Binding-site contacts:
Ligand atom C02 contacts residue PHE150 of chain 1.A at 3.7 Å (hydrophobic).
Ligand atom F02 contacts residue VAL54 of chain 1.A at 3.4 Å.
Ligand atom C23 contacts residue CYS97 of chain 1.A at 3.4 Å (hydrophobic).
Ligand atom N04 contacts residue LEU96 of chain 1.A at 3.8 Å.
Ligand atom N04 contacts residue GLN95 of chain 1.A at 3.7 Å.
Ligand atom N03 contacts residue ALA34 of chain 1.A at 3.6 Å.
Ligand atom C15 contacts residue MET94 of chain 1.A at 3.6 Å (hydrophobic).
Ligand atom F contacts residue TYR68 of chain 1.A at 3.4 Å.
Ligand atom C10 contacts residue ASP161 of chain 1.A at 3.4 Å.
Ligand atom O contacts residue PHE162 of chain 1.A at 3.5 Å.
Ligand atom F02 contacts residue ALA58 of chain 1.A at 3.2 Å.
Ligand atom C18 contacts residue LEU57 of chain 1.A at 3.6 Å (hydrophobic).
Ligand atom C16 contacts residue TYR68 of chain 1.A at 3.8 Å (hydrophobic).
Ligand atom C22 contacts residue GLN95 of chain 1.A at 3.8 Å.
Ligand atom C22 contacts residue ALA34 of chain 1.A at 3.4 Å (hydrophobic).
Ligand atom C19 contacts residue LEU57 of chain 1.A at 3.7 Å (hydrophobic).
Ligand atom C13 contacts residue PHE162 of chain 1.A at 3.5 Å (hydrophobic).
Ligand atom C06 contacts residue ASP161 of chain 1.A at 3.6 Å.
Ligand atom C17 contacts residue LEU57 of chain 1.A at 3.6 Å (hydrophobic).
Ligand atom C08 contacts residue ASP161 of chain 1.A at 3.2 Å.
Ligand atom N01 contacts residue PHE150 of chain 1.A at 3.5 Å.
Ligand atom C09 contacts residue ASP161 of chain 1.A at 3.1 Å.
Ligand atom C23 contacts residue LEU96 of chain 1.A at 3.8 Å (hydrophobic).
Ligand atom N03 contacts residue GLN95 of chain 1.A at 2.8 Å (h-bond).
Ligand atom F contacts residue ILE92 of chain 1.A at 3.2 Å.
Ligand atom C17 contacts residue TYR68 of chain 1.A at 3.6 Å (hydrophobic).
Ligand atom N02 contacts residue ASP161 of chain 1.A at 3.3 Å (salt-bridge).
Ligand atom C01 contacts residue PHE150 of chain 1.A at 3.8 Å (hydrophobic).
Ligand atom N04 contacts residue ALA34 of chain 1.A at 3.6 Å.
Ligand atom F01 contacts residue VAL54 of chain 1.A at 3.8 Å.
Ligand atom C05 contacts residue ASP161 of chain 1.A at 3.7 Å.
Ligand atom C contacts residue PHE150 of chain 1.A at 3.7 Å (hydrophobic).
Ligand atom C21 contacts residue ALA34 of chain 1.A at 3.8 Å (hydrophobic).
Ligand atom F01 contacts residue LEU57 of chain 1.A at 3.5 Å.
Ligand atom C07 contacts residue ASP161 of chain 1.A at 3.6 Å.
Ligand atom N04 contacts residue CYS97 of chain 1.A at 2.8 Å (h-bond).
Ligand atom F02 contacts residue TYR68 of chain 1.A at 3.6 Å.
Ligand atom C16 contacts residue LEU57 of chain 1.A at 3.7 Å (hydrophobic).
Ligand atom O contacts residue GLY160 of chain 1.A at 3.7 Å.
Ligand atom N03 contacts residue VAL66 of chain 1.A at 3.6 Å.

The small molecule below binds the protein below.
Small molecule (SMILES): Cn1cc(-c2ccc3c(c2)CCN3C(=O)Cc2cccc(C(F)(F)F)c2)c2c(N)ncnc21

Sequence of chain 1.A:
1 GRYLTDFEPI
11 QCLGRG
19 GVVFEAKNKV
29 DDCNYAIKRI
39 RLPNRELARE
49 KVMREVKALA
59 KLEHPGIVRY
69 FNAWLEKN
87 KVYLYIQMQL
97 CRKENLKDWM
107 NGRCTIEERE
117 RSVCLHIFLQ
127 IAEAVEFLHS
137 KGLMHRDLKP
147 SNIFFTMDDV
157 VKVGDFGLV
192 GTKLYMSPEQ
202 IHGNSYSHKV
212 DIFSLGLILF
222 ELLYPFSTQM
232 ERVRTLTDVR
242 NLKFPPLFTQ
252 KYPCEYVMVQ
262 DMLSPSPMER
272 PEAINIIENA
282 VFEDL